Binding-site contacts:
Ligand atom C24 contacts residue GLY15 of chain 1.A at 3.8 Å.
Ligand atom O01 contacts residue ILE14 of chain 1.A at 3.7 Å.
Ligand atom C14 contacts residue LYS37 of chain 1.A at 3.9 Å.
Ligand atom C21 contacts residue LYS37 of chain 1.A at 3.9 Å.
Ligand atom C21 contacts residue PHE148 of chain 1.A at 3.9 Å (hydrophobic).
Ligand atom C07 contacts residue GLU90 of chain 1.A at 3.9 Å.
Ligand atom C22 contacts residue LYS37 of chain 1.A at 3.9 Å.
Ligand atom O18 contacts residue LYS37 of chain 1.A at 3.6 Å (salt-bridge).
Ligand atom C16 contacts residue PHE148 of chain 1.A at 3.8 Å (hydrophobic).
Ligand atom C14 contacts residue VAL35 of chain 1.A at 3.8 Å (hydrophobic).
Ligand atom C23 contacts residue GLY17 of chain 1.A at 3.8 Å.
Ligand atom C08 contacts residue TYR88 of chain 1.A at 3.7 Å (hydrophobic).
Ligand atom N11 contacts residue CYS89 of chain 1.A at 3.0 Å (h-bond).
Ligand atom N15 contacts residue PHE148 of chain 1.A at 3.8 Å.
Ligand atom C12 contacts residue CYS89 of chain 1.A at 3.8 Å (hydrophobic).
Ligand atom N15 contacts residue LYS37 of chain 1.A at 3.0 Å (salt-bridge).
Ligand atom C16 contacts residue LYS37 of chain 1.A at 3.8 Å.
Ligand atom C06 contacts residue TYR88 of chain 1.A at 3.8 Å (hydrophobic).
Ligand atom C24 contacts residue THR16 of chain 1.A at 3.9 Å.
Ligand atom N13 contacts residue VAL35 of chain 1.A at 3.8 Å.
Ligand atom C10 contacts residue CYS89 of chain 1.A at 3.8 Å (hydrophobic).
Ligand atom C07 contacts residue GLY92 of chain 1.A at 3.8 Å.
Ligand atom C23 contacts residue THR16 of chain 1.A at 3.9 Å.
Ligand atom C12 contacts residue GLU87 of chain 1.A at 3.7 Å.
Ligand atom C17 contacts residue PHE148 of chain 1.A at 3.4 Å (hydrophobic).
Ligand atom C21 contacts residue ASP159 of chain 1.A at 3.9 Å.
Ligand atom C14 contacts residue VAL68 of chain 1.A at 3.8 Å (hydrophobic).
Ligand atom C06 contacts residue GLU90 of chain 1.A at 4.0 Å.
Ligand atom N03 contacts residue ASP93 of chain 1.A at 3.7 Å.
Ligand atom C08 contacts residue CYS89 of chain 1.A at 3.3 Å (hydrophobic).
Ligand atom N09 contacts residue TYR88 of chain 1.A at 3.3 Å.
Ligand atom C07 contacts residue CYS89 of chain 1.A at 3.0 Å (hydrophobic).
Ligand atom N09 contacts residue CYS89 of chain 1.A at 2.8 Å (h-bond).
Ligand atom C07 contacts residue TYR88 of chain 1.A at 3.4 Å (hydrophobic).
Ligand atom C06 contacts residue GLY92 of chain 1.A at 3.9 Å.
Ligand atom O18 contacts residue PHE148 of chain 1.A at 3.3 Å.
Ligand atom C14 contacts residue GLU87 of chain 1.A at 3.5 Å.
Ligand atom C22 contacts residue TYR19 of chain 1.A at 3.1 Å (hydrophobic).
Ligand atom N13 contacts residue GLU87 of chain 1.A at 2.7 Å (salt-bridge).
Ligand atom N26 contacts residue PHE148 of chain 1.A at 3.9 Å.

A small-molecule ligand and the protein it binds are described below.
Small molecule (SMILES): NC(=O)c1cccc(Nc2nc(OCC3CCCCC3)c3nc[nH]c3n2)c1

Sequence of chain 1.A:
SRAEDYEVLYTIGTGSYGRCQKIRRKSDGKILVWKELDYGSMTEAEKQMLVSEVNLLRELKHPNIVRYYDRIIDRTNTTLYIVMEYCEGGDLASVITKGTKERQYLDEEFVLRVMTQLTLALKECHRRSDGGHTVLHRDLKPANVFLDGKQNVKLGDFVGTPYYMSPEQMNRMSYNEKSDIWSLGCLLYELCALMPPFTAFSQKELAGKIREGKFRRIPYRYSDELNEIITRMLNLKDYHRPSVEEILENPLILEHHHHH